A small-molecule ligand and the protein it binds are described below.
Small molecule (SMILES): N[C@@H](Cc1ccc(Oc2ccc(O)c(I)c2)c(I)c1)C(=O)O

Sequence of chain 1.B:
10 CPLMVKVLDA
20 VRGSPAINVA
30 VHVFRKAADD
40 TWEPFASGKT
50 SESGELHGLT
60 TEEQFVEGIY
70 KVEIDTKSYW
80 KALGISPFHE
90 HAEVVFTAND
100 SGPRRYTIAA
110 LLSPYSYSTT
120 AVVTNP

Binding-site contacts:
Ligand atom C3 contacts residue T331 of chain 2.D at 0.9 Å.
Ligand atom C1' contacts residue T331 of chain 2.D at 1.0 Å.
Ligand atom N8 contacts residue T331 of chain 2.D at 3.1 Å (h-bond).
Ligand atom C3' contacts residue LEU110 of chain 1.B at 3.8 Å (hydrophobic).
Ligand atom C6' contacts residue THR119 of chain 2.B at 3.5 Å.
Ligand atom C4 contacts residue T331 of chain 2.D at 0.2 Å.
Ligand atom C3' contacts residue T331 of chain 2.D at 1.1 Å.
Ligand atom C1 contacts residue ALA108 of chain 1.B at 3.7 Å (hydrophobic).
Ligand atom C2 contacts residue LEU17 of chain 2.B at 3.1 Å (hydrophobic).
Ligand atom C4' contacts residue LEU110 of chain 1.B at 3.5 Å (hydrophobic).
Ligand atom C5' contacts residue LEU110 of chain 1.B at 3.7 Å (hydrophobic).
Ligand atom C6 contacts residue ALA108 of chain 1.B at 3.1 Å (hydrophobic).
Ligand atom C4' contacts residue SER117 of chain 2.B at 3.4 Å.
Ligand atom O4' contacts residue T331 of chain 2.D at 0.6 Å (h-bond).
Ligand atom I3 contacts residue LEU17 of chain 2.B at 3.2 Å.
Ligand atom O4 contacts residue T331 of chain 2.D at 1.5 Å.
Ligand atom I3' contacts residue T331 of chain 2.D at 1.1 Å.
Ligand atom O4' contacts residue SER117 of chain 1.B at 2.9 Å (h-bond).
Ligand atom C2 contacts residue T331 of chain 2.D at 2.2 Å.
Ligand atom C6 contacts residue T331 of chain 2.D at 2.1 Å.
Ligand atom O10 contacts residue LYS15 of chain 2.B at 2.7 Å (salt-bridge).
Ligand atom C4' contacts residue T331 of chain 2.D at 1.1 Å.
Ligand atom C2' contacts residue T331 of chain 2.D at 1.0 Å.
Ligand atom C5' contacts residue T331 of chain 2.D at 1.1 Å.
Ligand atom C7 contacts residue THR106 of chain 1.B at 3.8 Å.
Ligand atom C5' contacts residue SER117 of chain 2.B at 3.2 Å.
Ligand atom O9 contacts residue THR106 of chain 1.B at 3.7 Å.
Ligand atom I3' contacts residue SER117 of chain 1.B at 2.9 Å.
Ligand atom C5 contacts residue T331 of chain 2.D at 0.9 Å.
Ligand atom I3 contacts residue ALA108 of chain 2.B at 3.8 Å.
Ligand atom O4' contacts residue LEU110 of chain 1.B at 3.5 Å.
Ligand atom C1 contacts residue T331 of chain 2.D at 2.8 Å.
Ligand atom C5 contacts residue ALA108 of chain 1.B at 3.7 Å (hydrophobic).
Ligand atom C6' contacts residue T331 of chain 2.D at 1.8 Å.
Ligand atom O4' contacts residue SER117 of chain 2.B at 2.7 Å (h-bond).
Ligand atom I3 contacts residue T331 of chain 2.D at 1.8 Å.
Ligand atom N8 contacts residue LYS15 of chain 2.B at 3.3 Å.
Ligand atom I3' contacts residue THR118 of chain 1.B at 3.6 Å.
Ligand atom C9 contacts residue LYS15 of chain 2.B at 3.4 Å.
Ligand atom C3 contacts residue LEU17 of chain 2.B at 3.6 Å (hydrophobic).

Sequence of chain 2.B:
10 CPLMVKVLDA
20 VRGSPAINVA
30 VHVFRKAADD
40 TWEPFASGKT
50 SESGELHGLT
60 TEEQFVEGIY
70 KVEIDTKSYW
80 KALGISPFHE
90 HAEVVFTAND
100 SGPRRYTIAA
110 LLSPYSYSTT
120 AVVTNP